Binding-site contacts:
Ligand atom CAN contacts residue LEU795 of chain 1.A at 3.9 Å (hydrophobic).
Ligand atom CAN contacts residue LEU799 of chain 1.A at 3.6 Å (hydrophobic).
Ligand atom OAG contacts residue VAL784 of chain 1.A at 4.2 Å.
Ligand atom CBF contacts residue MET788 of chain 1.A at 4.2 Å (hydrophobic).
Ligand atom CAC contacts residue PHE702 of chain 1.A at 4.2 Å (hydrophobic).
Ligand atom CAZ contacts residue VAL698 of chain 1.A at 3.8 Å (hydrophobic).
Ligand atom OAF contacts residue TRP684 of chain 1.A at 3.3 Å (h-bond).
Ligand atom CAI contacts residue VAL698 of chain 1.A at 3.6 Å (hydrophobic).
Ligand atom CAS contacts residue VAL791 of chain 1.A at 4.3 Å (hydrophobic).
Ligand atom CAK contacts residue VAL698 of chain 1.A at 3.8 Å (hydrophobic).
Ligand atom CAJ contacts residue LEU795 of chain 1.A at 3.9 Å (hydrophobic).
Ligand atom OAH contacts residue TRP684 of chain 1.A at 4.0 Å.
Ligand atom OAH contacts residue ASN917 of chain 1.A at 3.2 Å (h-bond).
Ligand atom CAT contacts residue VAL791 of chain 1.A at 3.8 Å (hydrophobic).
Ligand atom CAN contacts residue LEU796 of chain 1.A at 4.3 Å (hydrophobic).
Ligand atom CBE contacts residue PHE702 of chain 1.A at 4.1 Å (hydrophobic).
Ligand atom CAA contacts residue LEU799 of chain 1.A at 3.8 Å (hydrophobic).
Ligand atom CAV contacts residue VAL698 of chain 1.A at 4.3 Å (hydrophobic).
Ligand atom CAY contacts residue PHE787 of chain 1.A at 3.7 Å (hydrophobic).
Ligand atom OAH contacts residue PHE787 of chain 1.A at 4.0 Å.
Ligand atom OAF contacts residue ILE694 of chain 1.A at 4.2 Å.
Ligand atom OAF contacts residue ASN917 of chain 1.A at 3.9 Å.
Ligand atom OAW contacts residue PHE787 of chain 1.A at 4.2 Å.
Ligand atom CAR contacts residue VAL791 of chain 1.A at 4.0 Å (hydrophobic).
Ligand atom CBA contacts residue LEU795 of chain 1.A at 4.2 Å (hydrophobic).
Ligand atom OAG contacts residue PHE787 of chain 1.A at 3.2 Å.
Ligand atom CAX contacts residue TRP684 of chain 1.A at 4.0 Å (hydrophobic).
Ligand atom CAS contacts residue VAL792 of chain 1.A at 3.9 Å (hydrophobic).
Ligand atom CAB contacts residue LEU795 of chain 1.A at 3.8 Å (hydrophobic).
Ligand atom CAL contacts residue ILE694 of chain 1.A at 4.0 Å (hydrophobic).
Ligand atom CAM contacts residue ILE694 of chain 1.A at 3.7 Å (hydrophobic).
Ligand atom CAM contacts residue VAL784 of chain 1.A at 4.0 Å (hydrophobic).
Ligand atom CAR contacts residue PHE914 of chain 1.A at 4.1 Å (hydrophobic).
Ligand atom CAU contacts residue VAL792 of chain 1.A at 3.7 Å (hydrophobic).
Ligand atom CAT contacts residue MET788 of chain 1.A at 4.0 Å (hydrophobic).
Ligand atom OAG contacts residue MET788 of chain 1.A at 3.9 Å.
Ligand atom CAX contacts residue ASN917 of chain 1.A at 3.3 Å.
Ligand atom CAA contacts residue LEU795 of chain 1.A at 3.4 Å (hydrophobic).
Ligand atom CBA contacts residue LEU799 of chain 1.A at 3.9 Å (hydrophobic).
Ligand atom CAL contacts residue ASN917 of chain 1.A at 3.6 Å.

Sequence of chain 1.A:
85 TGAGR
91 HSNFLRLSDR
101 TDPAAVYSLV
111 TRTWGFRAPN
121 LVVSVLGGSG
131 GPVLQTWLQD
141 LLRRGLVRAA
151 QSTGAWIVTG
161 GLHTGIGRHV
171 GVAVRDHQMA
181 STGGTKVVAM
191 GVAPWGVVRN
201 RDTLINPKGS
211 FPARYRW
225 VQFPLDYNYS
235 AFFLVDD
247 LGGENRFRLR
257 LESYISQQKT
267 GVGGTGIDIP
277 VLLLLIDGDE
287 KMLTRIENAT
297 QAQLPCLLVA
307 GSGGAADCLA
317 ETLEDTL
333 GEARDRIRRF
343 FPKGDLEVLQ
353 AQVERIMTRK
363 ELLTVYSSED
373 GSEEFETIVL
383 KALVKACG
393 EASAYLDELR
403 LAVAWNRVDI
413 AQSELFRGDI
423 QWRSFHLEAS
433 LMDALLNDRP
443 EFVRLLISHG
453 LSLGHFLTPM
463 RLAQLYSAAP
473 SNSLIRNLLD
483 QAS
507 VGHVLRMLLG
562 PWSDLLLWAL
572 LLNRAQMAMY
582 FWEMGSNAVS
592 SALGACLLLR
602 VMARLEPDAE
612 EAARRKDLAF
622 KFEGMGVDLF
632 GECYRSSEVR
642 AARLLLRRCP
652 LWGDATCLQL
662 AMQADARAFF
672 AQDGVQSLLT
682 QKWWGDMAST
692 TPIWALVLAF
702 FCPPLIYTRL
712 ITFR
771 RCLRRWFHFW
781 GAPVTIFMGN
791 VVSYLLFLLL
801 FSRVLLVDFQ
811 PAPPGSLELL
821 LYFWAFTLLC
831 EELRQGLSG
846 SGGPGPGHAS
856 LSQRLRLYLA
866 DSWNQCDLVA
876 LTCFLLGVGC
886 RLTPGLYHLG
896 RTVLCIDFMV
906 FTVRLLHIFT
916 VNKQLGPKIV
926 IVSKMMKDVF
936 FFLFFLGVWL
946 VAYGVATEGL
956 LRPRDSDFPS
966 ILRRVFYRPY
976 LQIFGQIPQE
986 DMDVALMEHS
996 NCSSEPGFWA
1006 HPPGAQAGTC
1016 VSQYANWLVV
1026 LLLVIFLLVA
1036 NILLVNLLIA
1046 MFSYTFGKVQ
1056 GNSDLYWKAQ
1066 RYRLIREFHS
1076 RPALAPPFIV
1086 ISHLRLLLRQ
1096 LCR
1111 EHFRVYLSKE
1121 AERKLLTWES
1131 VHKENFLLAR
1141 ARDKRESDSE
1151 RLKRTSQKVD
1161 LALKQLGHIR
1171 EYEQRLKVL

A protein and the small-molecule ligand that binds it are described below.
Small molecule (SMILES): CC(C)CCC[C@@H](C)[C@H]1CC[C@H]2[C@@H]3CC=C4C[C@@H](OC(=O)CCC(=O)O)CC[C@]4(C)[C@H]3CC[C@]12C